Sequence of chain 1.A:
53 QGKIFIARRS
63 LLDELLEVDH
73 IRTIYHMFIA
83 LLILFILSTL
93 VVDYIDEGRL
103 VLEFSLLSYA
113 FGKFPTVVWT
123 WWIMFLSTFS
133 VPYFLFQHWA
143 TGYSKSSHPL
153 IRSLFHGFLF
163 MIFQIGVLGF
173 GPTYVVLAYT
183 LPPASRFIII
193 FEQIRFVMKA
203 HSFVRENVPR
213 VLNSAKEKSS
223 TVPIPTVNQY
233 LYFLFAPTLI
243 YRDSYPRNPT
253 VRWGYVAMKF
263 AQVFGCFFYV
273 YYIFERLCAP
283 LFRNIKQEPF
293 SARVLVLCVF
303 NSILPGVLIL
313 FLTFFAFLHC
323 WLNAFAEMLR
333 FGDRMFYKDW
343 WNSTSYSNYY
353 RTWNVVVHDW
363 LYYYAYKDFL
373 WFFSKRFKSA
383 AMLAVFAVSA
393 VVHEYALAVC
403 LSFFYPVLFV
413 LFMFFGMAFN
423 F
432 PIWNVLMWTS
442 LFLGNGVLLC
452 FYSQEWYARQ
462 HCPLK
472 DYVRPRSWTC

Binding-site contacts:
Ligand atom C13 contacts residue HIS395 of chain 1.A at 3.5 Å.
Ligand atom C21 contacts residue LEU450 of chain 1.A at 4.0 Å (hydrophobic).
Ligand atom C20 contacts residue LEU449 of chain 1.A at 4.1 Å (hydrophobic).
Ligand atom C7 contacts residue TRP355 of chain 1.A at 3.3 Å (hydrophobic).
Ligand atom O2 contacts residue TRP355 of chain 1.A at 4.0 Å.
Ligand atom O1 contacts residue HIS395 of chain 1.A at 4.1 Å.
Ligand atom C14 contacts residue TYR351 of chain 1.A at 3.5 Å (hydrophobic).
Ligand atom N contacts residue HIS395 of chain 1.A at 3.3 Å.
Ligand atom C1 contacts residue HIS395 of chain 1.A at 4.0 Å.
Ligand atom C18 contacts residue LEU312 of chain 1.A at 3.9 Å (hydrophobic).
Ligand atom C21 contacts residue ILE311 of chain 1.A at 4.0 Å (hydrophobic).
Ligand atom C9 contacts residue ASN356 of chain 1.A at 3.3 Å.
Ligand atom C21 contacts residue ASN446 of chain 1.A at 3.4 Å.
Ligand atom O3 contacts residue TRP355 of chain 1.A at 2.6 Å (h-bond).
Ligand atom C19 contacts residue LEU312 of chain 1.A at 4.1 Å (hydrophobic).
Ligand atom C2 contacts residue TRP355 of chain 1.A at 3.4 Å (hydrophobic).
Ligand atom C22 contacts residue ILE311 of chain 1.A at 3.9 Å (hydrophobic).
Ligand atom O1 contacts residue ASN356 of chain 1.A at 3.3 Å (h-bond).
Ligand atom N contacts residue TRP355 of chain 1.A at 3.8 Å.
Ligand atom C1 contacts residue TRP355 of chain 1.A at 3.5 Å (hydrophobic).
Ligand atom C2 contacts residue HIS395 of chain 1.A at 3.8 Å.
Ligand atom C10 contacts residue HIS395 of chain 1.A at 3.5 Å.
Ligand atom O3 contacts residue ASN356 of chain 1.A at 3.9 Å.
Ligand atom C17 contacts residue THR315 of chain 1.A at 3.7 Å.
Ligand atom C5 contacts residue TRP355 of chain 1.A at 3.4 Å (hydrophobic).
Ligand atom C13 contacts residue ASN356 of chain 1.A at 3.9 Å.
Ligand atom C14 contacts residue TYR352 of chain 1.A at 3.5 Å (hydrophobic).
Ligand atom O2 contacts residue TYR352 of chain 1.A at 3.3 Å.
Ligand atom C15 contacts residue THR315 of chain 1.A at 3.8 Å.
Ligand atom C20 contacts residue ASN446 of chain 1.A at 3.3 Å.
Ligand atom C3 contacts residue TRP355 of chain 1.A at 3.5 Å (hydrophobic).
Ligand atom O1 contacts residue TRP355 of chain 1.A at 4.0 Å.
Ligand atom O contacts residue TRP355 of chain 1.A at 4.1 Å.
Ligand atom C6 contacts residue TRP355 of chain 1.A at 3.7 Å (hydrophobic).
Ligand atom C contacts residue HIS395 of chain 1.A at 3.5 Å.
Ligand atom C16 contacts residue THR315 of chain 1.A at 3.8 Å.
Ligand atom C13 contacts residue VAL359 of chain 1.A at 3.6 Å (hydrophobic).
Ligand atom C contacts residue TRP355 of chain 1.A at 3.2 Å (hydrophobic).
Ligand atom C21 contacts residue LEU449 of chain 1.A at 4.1 Å (hydrophobic).
Ligand atom C14 contacts residue TRP355 of chain 1.A at 3.9 Å (hydrophobic).

This small molecule binds to this protein.
Small molecule (SMILES): CCCCCCCCCCC(C)(C)C(=O)Nc1c(OC)cc(OC)cc1OC